The protein below binds the small molecule below.
Small molecule (SMILES): CCNC(=O)N1CCc2c(sc(NC(=O)Cc3cccs3)c2C(=O)OC2CCCC2)C1

Binding-site contacts:
Ligand atom C15 contacts residue PRO244 of chain 1.A at 3.4 Å (hydrophobic).
Ligand atom C28 contacts residue SER290 of chain 1.A at 3.5 Å.
Ligand atom C14 contacts residue PHE294 of chain 1.A at 3.5 Å (hydrophobic).
Ligand atom C3 contacts residue PHE294 of chain 1.A at 3.3 Å (hydrophobic).
Ligand atom C32 contacts residue ILE298 of chain 1.A at 3.4 Å (hydrophobic).
Ligand atom O31 contacts residue GLN291 of chain 1.A at 3.3 Å (h-bond).
Ligand atom C27 contacts residue GLN291 of chain 1.A at 3.8 Å.
Ligand atom C29 contacts residue MET279 of chain 1.A at 3.8 Å (hydrophobic).
Ligand atom O18 contacts residue ASP240 of chain 1.A at 3.9 Å.
Ligand atom C11 contacts residue LEU241 of chain 1.A at 3.7 Å (hydrophobic).
Ligand atom O18 contacts residue LEU241 of chain 1.A at 3.2 Å.
Ligand atom N28 contacts residue MET195 of chain 1.A at 3.3 Å.
Ligand atom C30 contacts residue MET279 of chain 1.A at 3.6 Å (hydrophobic).
Ligand atom N10 contacts residue PHE294 of chain 1.A at 3.6 Å.
Ligand atom N10 contacts residue ILE258 of chain 1.A at 3.4 Å.
Ligand atom C1 contacts residue PHE294 of chain 1.A at 3.7 Å (hydrophobic).
Ligand atom C29 contacts residue SER290 of chain 1.A at 3.5 Å.
Ligand atom C12 contacts residue TYR81 of chain 1.A at 3.2 Å (hydrophobic).
Ligand atom O31 contacts residue PHE294 of chain 1.A at 3.5 Å.
Ligand atom C13 contacts residue ASN243 of chain 1.A at 3.4 Å.
Ligand atom C12 contacts residue ASN243 of chain 1.A at 3.1 Å.
Ligand atom C31 contacts residue PHE262 of chain 1.A at 3.9 Å (hydrophobic).
Ligand atom C16 contacts residue TYR251 of chain 1.A at 3.5 Å (hydrophobic).
Ligand atom C33 contacts residue MET195 of chain 1.A at 3.5 Å (hydrophobic).
Ligand atom C15 contacts residue GLN291 of chain 1.A at 3.2 Å.
Ligand atom C16 contacts residue GLN291 of chain 1.A at 3.5 Å.
Ligand atom C3 contacts residue ILE258 of chain 1.A at 3.7 Å (hydrophobic).
Ligand atom C15 contacts residue TYR251 of chain 1.A at 3.8 Å (hydrophobic).
Ligand atom C11 contacts residue ILE258 of chain 1.A at 3.6 Å (hydrophobic).
Ligand atom C12 contacts residue ASP240 of chain 1.A at 3.9 Å.
Ligand atom C28 contacts residue PHE294 of chain 1.A at 3.6 Å (hydrophobic).
Ligand atom C30 contacts residue SER290 of chain 1.A at 3.7 Å.
Ligand atom C31 contacts residue SER290 of chain 1.A at 3.9 Å.
Ligand atom S17 contacts residue ASN243 of chain 1.A at 3.9 Å.
Ligand atom C2 contacts residue PHE294 of chain 1.A at 3.4 Å (hydrophobic).
Ligand atom C16 contacts residue THR255 of chain 1.A at 3.9 Å.
Ligand atom O20 contacts residue PHE262 of chain 1.A at 3.4 Å.
Ligand atom C33 contacts residue ILE298 of chain 1.A at 3.4 Å (hydrophobic).
Ligand atom C14 contacts residue PRO244 of chain 1.A at 3.7 Å (hydrophobic).
Ligand atom C31 contacts residue MET259 of chain 1.A at 3.6 Å (hydrophobic).

Sequence of chain 1.A:
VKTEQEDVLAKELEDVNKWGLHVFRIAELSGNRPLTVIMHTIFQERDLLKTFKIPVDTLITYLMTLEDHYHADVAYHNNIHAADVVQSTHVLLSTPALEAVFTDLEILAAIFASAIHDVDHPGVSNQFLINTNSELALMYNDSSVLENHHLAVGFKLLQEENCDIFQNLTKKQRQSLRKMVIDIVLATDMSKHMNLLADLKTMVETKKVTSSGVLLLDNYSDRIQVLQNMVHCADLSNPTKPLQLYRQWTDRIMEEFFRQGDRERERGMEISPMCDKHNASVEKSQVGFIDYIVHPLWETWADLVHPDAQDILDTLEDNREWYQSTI